Binding-site contacts:
Ligand atom OH1 contacts residue GLY290 of chain 1.B at 3.4 Å (h-bond).
Ligand atom C contacts residue TYR292 of chain 1.B at 3.5 Å (hydrophobic).
Ligand atom NE contacts residue HEM1 of chain 1.H at 4.0 Å.
Ligand atom CA contacts residue GLU296 of chain 1.B at 3.5 Å.
Ligand atom CG contacts residue GLN182 of chain 1.B at 4.1 Å.
Ligand atom O contacts residue ASN301 of chain 1.B at 3.0 Å (h-bond).
Ligand atom CD contacts residue VAL271 of chain 1.B at 3.8 Å (hydrophobic).
Ligand atom C contacts residue ASN301 of chain 1.B at 3.6 Å.
Ligand atom N contacts residue GLU296 of chain 1.B at 2.9 Å (salt-bridge).
Ligand atom NH2 contacts residue GLU296 of chain 1.B at 3.5 Å (salt-bridge).
Ligand atom OH1 contacts residue SER289 of chain 1.B at 3.9 Å.
Ligand atom NH2 contacts residue TRP291 of chain 1.B at 3.4 Å (h-bond).
Ligand atom O contacts residue GLU296 of chain 1.B at 3.8 Å.
Ligand atom C contacts residue GLN182 of chain 1.B at 3.5 Å.
Ligand atom O contacts residue TYR292 of chain 1.B at 2.7 Å.
Ligand atom CD contacts residue GLU296 of chain 1.B at 3.8 Å.
Ligand atom CG contacts residue HEM1 of chain 1.H at 3.1 Å.
Ligand atom C contacts residue GLU296 of chain 1.B at 4.2 Å.
Ligand atom NE contacts residue GLU296 of chain 1.B at 3.1 Å (salt-bridge).
Ligand atom NH2 contacts residue PRO269 of chain 1.B at 4.0 Å.
Ligand atom CG contacts residue GLU296 of chain 1.B at 3.5 Å.
Ligand atom CZ contacts residue HEM1 of chain 1.H at 4.0 Å.
Ligand atom CA contacts residue HEM1 of chain 1.H at 3.8 Å.
Ligand atom OXT contacts residue ASN301 of chain 1.B at 3.6 Å.
Ligand atom OXT contacts residue GLN182 of chain 1.B at 2.9 Å (h-bond).
Ligand atom OXT contacts residue TYR266 of chain 1.B at 3.7 Å.
Ligand atom OH1 contacts residue HEM1 of chain 1.H at 4.2 Å.
Ligand atom CB contacts residue GLN182 of chain 1.B at 3.4 Å.
Ligand atom CB contacts residue GLU296 of chain 1.B at 3.1 Å.
Ligand atom OH1 contacts residue PRO269 of chain 1.B at 3.3 Å (h-bond).
Ligand atom CZ contacts residue PRO269 of chain 1.B at 4.1 Å (hydrophobic).
Ligand atom NH1 contacts residue PRO269 of chain 1.B at 3.9 Å.
Ligand atom CB contacts residue HEM1 of chain 1.H at 3.9 Å.
Ligand atom NH2 contacts residue HEM1 of chain 1.H at 3.4 Å.
Ligand atom CZ contacts residue GLU296 of chain 1.B at 4.0 Å.
Ligand atom CA contacts residue GLN182 of chain 1.B at 3.5 Å.
Ligand atom N contacts residue HEM1 of chain 1.H at 3.0 Å (h-bond).
Ligand atom CD contacts residue HEM1 of chain 1.H at 4.0 Å.
Ligand atom OXT contacts residue ARG185 of chain 1.B at 3.3 Å (salt-bridge).
Ligand atom OXT contacts residue TYR292 of chain 1.B at 3.3 Å (h-bond).

A protein and the small-molecule ligand that binds it are described below.
Small molecule (SMILES): N=C(NO)NCCC[C@H](N)C(=O)O

Sequence of chain 1.B:
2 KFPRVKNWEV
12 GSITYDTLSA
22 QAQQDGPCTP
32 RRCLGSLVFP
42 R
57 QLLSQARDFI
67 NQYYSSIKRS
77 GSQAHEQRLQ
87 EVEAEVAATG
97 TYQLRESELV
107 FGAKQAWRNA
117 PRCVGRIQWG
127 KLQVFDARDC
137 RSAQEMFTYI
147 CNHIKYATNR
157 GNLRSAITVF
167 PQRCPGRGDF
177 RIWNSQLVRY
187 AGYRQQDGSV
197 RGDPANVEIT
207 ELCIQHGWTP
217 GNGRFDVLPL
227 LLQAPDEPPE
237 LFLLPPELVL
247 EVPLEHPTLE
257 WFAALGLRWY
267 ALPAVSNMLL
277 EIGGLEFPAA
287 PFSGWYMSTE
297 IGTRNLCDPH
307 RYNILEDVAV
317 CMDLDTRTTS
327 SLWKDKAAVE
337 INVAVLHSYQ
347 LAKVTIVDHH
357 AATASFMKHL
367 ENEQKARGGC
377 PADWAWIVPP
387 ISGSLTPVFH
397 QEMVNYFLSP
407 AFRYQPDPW